A protein and the small-molecule ligand that binds it are described below.
Small molecule (SMILES): Cc1cc2nc3c(=O)n(OCCS(O)(O)c4ccc(NNc5c(S(O)(O)O)cc6cc(S(O)(O)O)c(NNc7ccc(S(C)(O)O)cc7)c(O)c6c5N)cc4)c(=O)nc-3n(CC(O)C(O)C(O)COP(=O)(O)O)c2cc1C

Binding-site contacts:
Ligand atom O4' contacts residue LEU177 of chain 1.A at 3.4 Å.
Ligand atom CA1 contacts residue PHE98 of chain 1.A at 2.9 Å (hydrophobic).
Ligand atom OAT contacts residue GLY141 of chain 1.A at 3.3 Å.
Ligand atom O2' contacts residue ALA140 of chain 1.A at 3.2 Å.
Ligand atom O1P contacts residue SER15 of chain 1.A at 2.3 Å (h-bond).
Ligand atom OBO contacts residue VAL56 of chain 2.A at 3.1 Å (h-bond).
Ligand atom O2P contacts residue SER15 of chain 1.A at 3.5 Å.
Ligand atom O2 contacts residue HIS144 of chain 1.A at 3.0 Å (h-bond).
Ligand atom N5 contacts residue ASN97 of chain 1.A at 2.9 Å (h-bond).
Ligand atom O4 contacts residue ASN97 of chain 1.A at 3.1 Å.
Ligand atom O2' contacts residue MET95 of chain 1.A at 2.8 Å (h-bond).
Ligand atom O3P contacts residue TYR96 of chain 1.A at 2.8 Å (h-bond).
Ligand atom O1P contacts residue SER9 of chain 1.A at 3.1 Å (h-bond).
Ligand atom CBM contacts residue PHE98 of chain 1.A at 3.4 Å (hydrophobic).
Ligand atom O2' contacts residue GLY141 of chain 1.A at 3.3 Å (h-bond).
Ligand atom N10 contacts residue MET95 of chain 1.A at 3.3 Å (h-bond).
Ligand atom O1P contacts residue ALA16 of chain 1.A at 3.2 Å (h-bond).
Ligand atom OA1 contacts residue HIS144 of chain 1.A at 3.2 Å (h-bond).
Ligand atom O2 contacts residue GLY141 of chain 1.A at 3.1 Å (h-bond).
Ligand atom C4A contacts residue MET95 of chain 1.A at 3.3 Å (hydrophobic).
Ligand atom N1 contacts residue GLY141 of chain 1.A at 3.2 Å (h-bond).
Ligand atom N3 contacts residue MET95 of chain 1.A at 3.3 Å (h-bond).
Ligand atom CBC contacts residue TYR120 of chain 2.A at 3.1 Å (hydrophobic).
Ligand atom OBO contacts residue GLY59 of chain 2.A at 3.0 Å.
Ligand atom O2P contacts residue ALA16 of chain 1.A at 2.8 Å (h-bond).
Ligand atom OA1 contacts residue MET95 of chain 1.A at 3.1 Å (h-bond).
Ligand atom O3P contacts residue LEU11 of chain 1.A at 3.4 Å.
Ligand atom O2 contacts residue GLY142 of chain 1.A at 2.6 Å (h-bond).
Ligand atom O5' contacts residue PRO94 of chain 1.A at 3.2 Å.
Ligand atom C2' contacts residue MET95 of chain 1.A at 3.4 Å (hydrophobic).
Ligand atom C10 contacts residue MET95 of chain 1.A at 3.2 Å (hydrophobic).
Ligand atom C5' contacts residue PRO94 of chain 1.A at 3.5 Å (hydrophobic).
Ligand atom OAR contacts residue LEU177 of chain 1.A at 3.3 Å (h-bond).
Ligand atom O4 contacts residue PHE98 of chain 1.A at 3.0 Å (h-bond).
Ligand atom O5' contacts residue THR139 of chain 1.A at 2.8 Å (h-bond).
Ligand atom OAQ contacts residue ASN14 of chain 1.A at 3.0 Å.
Ligand atom O3P contacts residue SER9 of chain 1.A at 2.6 Å (h-bond).
Ligand atom OAS contacts residue ALA178 of chain 1.A at 3.0 Å.
Ligand atom O1P contacts residue SER17 of chain 1.A at 2.7 Å (h-bond).
Ligand atom CBB contacts residue TYR120 of chain 2.A at 3.3 Å (hydrophobic).

Sequence of chain 2.A:
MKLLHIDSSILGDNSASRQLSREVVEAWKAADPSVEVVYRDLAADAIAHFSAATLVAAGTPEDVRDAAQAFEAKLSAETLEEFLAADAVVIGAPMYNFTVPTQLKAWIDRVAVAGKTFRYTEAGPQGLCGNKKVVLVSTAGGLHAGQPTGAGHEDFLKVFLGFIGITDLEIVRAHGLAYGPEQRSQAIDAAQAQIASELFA

Sequence of chain 1.A:
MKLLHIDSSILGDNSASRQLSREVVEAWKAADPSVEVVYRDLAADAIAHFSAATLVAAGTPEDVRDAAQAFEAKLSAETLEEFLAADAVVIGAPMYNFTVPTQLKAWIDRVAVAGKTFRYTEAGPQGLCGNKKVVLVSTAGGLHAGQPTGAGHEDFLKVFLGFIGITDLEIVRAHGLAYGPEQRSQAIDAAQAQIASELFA